A protein and the small-molecule ligand that binds it are described below.
Small molecule (SMILES): Nc1ncnc2c1ncn2[C@@H]1O[C@H](COP(=O)(O)OP(=O)(O)OP(O)(O)=S)[C@@H](O)[C@H]1O

Sequence of chain 1.A:
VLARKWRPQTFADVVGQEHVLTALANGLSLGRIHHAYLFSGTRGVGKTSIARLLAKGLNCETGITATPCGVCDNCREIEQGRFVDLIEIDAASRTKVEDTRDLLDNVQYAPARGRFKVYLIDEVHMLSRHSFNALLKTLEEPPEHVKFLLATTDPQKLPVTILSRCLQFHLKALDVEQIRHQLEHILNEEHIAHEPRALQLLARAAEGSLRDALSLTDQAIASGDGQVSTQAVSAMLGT

Binding-site contacts:
Ligand atom S1G contacts residue LYS58 of chain 1.A at 2.8 Å (salt-bridge).
Ligand atom C5' contacts residue ARG222 of chain 1.A at 3.4 Å.
Ligand atom O2' contacts residue ALA14 of chain 1.A at 2.8 Å (h-bond).
Ligand atom PG contacts residue ARG222 of chain 1.A at 3.2 Å.
Ligand atom C2 contacts residue VAL26 of chain 1.A at 3.5 Å (hydrophobic).
Ligand atom O3G contacts residue ARG222 of chain 1.A at 3.1 Å (salt-bridge).
Ligand atom C6 contacts residue VAL26 of chain 1.A at 3.6 Å (hydrophobic).
Ligand atom N6 contacts residue VAL56 of chain 1.A at 3.0 Å (h-bond).
Ligand atom O2A contacts residue THR59 of chain 1.A at 3.5 Å.
Ligand atom C2 contacts residue PRO19 of chain 1.A at 3.6 Å (hydrophobic).
Ligand atom O5' contacts residue ARG18 of chain 1.A at 3.4 Å (salt-bridge).
Ligand atom N7 contacts residue GLY55 of chain 1.A at 3.5 Å (h-bond).
Ligand atom O3B contacts residue GLY55 of chain 1.A at 3.1 Å (h-bond).
Ligand atom N1 contacts residue VAL26 of chain 1.A at 2.6 Å (h-bond).
Ligand atom O2' contacts residue TRP17 of chain 1.A at 3.5 Å (h-bond).
Ligand atom O3A contacts residue GLY55 of chain 1.A at 3.5 Å.
Ligand atom PB contacts residue LYS58 of chain 1.A at 3.6 Å.
Ligand atom O3' contacts residue ALA14 of chain 1.A at 2.8 Å (h-bond).
Ligand atom N1 contacts residue VAL25 of chain 1.A at 3.6 Å.
Ligand atom O2G contacts residue ARG54 of chain 1.A at 2.6 Å (salt-bridge).
Ligand atom O1A contacts residue SER60 of chain 1.A at 2.8 Å (h-bond).
Ligand atom O1A contacts residue GLY57 of chain 1.A at 3.3 Å.
Ligand atom N6 contacts residue VAL26 of chain 1.A at 2.8 Å (h-bond).
Ligand atom O1A contacts residue ARG18 of chain 1.A at 3.0 Å (salt-bridge).
Ligand atom PA contacts residue ARG18 of chain 1.A at 3.0 Å.
Ligand atom O2B contacts residue LYS58 of chain 1.A at 2.9 Å (salt-bridge).
Ligand atom O1A contacts residue THR59 of chain 1.A at 3.4 Å (h-bond).
Ligand atom N7 contacts residue VAL56 of chain 1.A at 3.2 Å.
Ligand atom O2B contacts residue GLY57 of chain 1.A at 3.1 Å (h-bond).
Ligand atom O2A contacts residue ARG222 of chain 1.A at 3.5 Å (salt-bridge).
Ligand atom N7 contacts residue GLY57 of chain 1.A at 3.1 Å (h-bond).
Ligand atom O3A contacts residue GLY57 of chain 1.A at 3.5 Å (h-bond).
Ligand atom C8 contacts residue GLY55 of chain 1.A at 3.5 Å.
Ligand atom O2G contacts residue ARG222 of chain 1.A at 2.5 Å (salt-bridge).
Ligand atom O3' contacts residue ARG18 of chain 1.A at 3.2 Å.
Ligand atom O2A contacts residue ARG18 of chain 1.A at 2.7 Å (salt-bridge).
Ligand atom O2B contacts residue VAL56 of chain 1.A at 3.2 Å (h-bond).
Ligand atom O1A contacts residue LYS58 of chain 1.A at 3.6 Å.
Ligand atom O1B contacts residue LYS58 of chain 1.A at 3.6 Å.
Ligand atom O1B contacts residue THR59 of chain 1.A at 2.7 Å (h-bond).